Sequence of chain 1.I:
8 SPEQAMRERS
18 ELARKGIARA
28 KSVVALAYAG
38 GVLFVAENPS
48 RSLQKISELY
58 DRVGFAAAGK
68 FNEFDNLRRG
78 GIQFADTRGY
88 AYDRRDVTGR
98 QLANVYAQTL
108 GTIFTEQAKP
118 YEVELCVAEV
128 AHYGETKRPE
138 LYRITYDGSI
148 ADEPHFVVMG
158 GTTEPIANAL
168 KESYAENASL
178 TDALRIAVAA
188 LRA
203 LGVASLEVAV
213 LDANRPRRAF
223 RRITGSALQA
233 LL

Binding-site contacts:
Ligand atom CD contacts residue LYS67 of chain 1.J at 3.8 Å.
Ligand atom O contacts residue LYS67 of chain 1.J at 3.0 Å.
Ligand atom CD1 contacts residue LYS67 of chain 1.J at 3.6 Å.
Ligand atom CG contacts residue ALA27 of chain 1.J at 3.9 Å (hydrophobic).
Ligand atom OH contacts residue GLU119 of chain 1.J at 3.2 Å.
Ligand atom OE1 contacts residue ASP144 of chain 1.I at 3.7 Å.
Ligand atom O contacts residue PHE68 of chain 1.J at 3.1 Å (h-bond).
Ligand atom CD1 contacts residue ALA27 of chain 1.J at 3.7 Å (hydrophobic).
Ligand atom CD1 contacts residue GLY66 of chain 1.J at 3.3 Å.
Ligand atom CE1 contacts residue LYS67 of chain 1.J at 3.5 Å.
Ligand atom CD1 contacts residue LEU50 of chain 1.J at 3.9 Å (hydrophobic).
Ligand atom CA contacts residue GLY66 of chain 1.J at 3.6 Å.
Ligand atom C contacts residue LYS52 of chain 1.J at 3.8 Å.
Ligand atom OXT contacts residue ASN45 of chain 1.J at 3.0 Å (h-bond).
Ligand atom CD1 contacts residue GLY23 of chain 1.J at 3.6 Å.
Ligand atom OE1 contacts residue SER146 of chain 1.I at 3.5 Å (h-bond).
Ligand atom O contacts residue LYS52 of chain 1.J at 3.4 Å (salt-bridge).
Ligand atom CG contacts residue PHE68 of chain 1.J at 3.5 Å (hydrophobic).
Ligand atom CD2 contacts residue ARG26 of chain 1.J at 3.2 Å.
Ligand atom CZ contacts residue GLY23 of chain 1.J at 3.3 Å.
Ligand atom CB contacts residue ARG26 of chain 1.J at 3.6 Å.
Ligand atom NE2 contacts residue GLY145 of chain 1.I at 3.5 Å (h-bond).
Ligand atom CG contacts residue ARG26 of chain 1.J at 3.3 Å.
Ligand atom NE2 contacts residue LYS67 of chain 1.J at 3.6 Å.
Ligand atom CE1 contacts residue GLY23 of chain 1.J at 3.1 Å.
Ligand atom CD contacts residue GLY145 of chain 1.I at 3.3 Å.
Ligand atom CE2 contacts residue ARG26 of chain 1.J at 3.8 Å.
Ligand atom O contacts residue SER146 of chain 1.I at 3.2 Å (h-bond).
Ligand atom OXT contacts residue LYS52 of chain 1.J at 3.4 Å.
Ligand atom CD1 contacts residue SER47 of chain 1.J at 3.7 Å.
Ligand atom N contacts residue ASP144 of chain 1.I at 3.3 Å.
Ligand atom OE1 contacts residue GLY145 of chain 1.I at 3.2 Å (h-bond).
Ligand atom O contacts residue GLY66 of chain 1.J at 3.3 Å (h-bond).
Ligand atom CA contacts residue LYS28 of chain 1.J at 3.7 Å.
Ligand atom NE2 contacts residue ASN69 of chain 1.J at 3.0 Å (h-bond).
Ligand atom OH contacts residue GLY23 of chain 1.J at 3.3 Å.
Ligand atom O contacts residue LYS28 of chain 1.J at 3.9 Å.
Ligand atom CE1 contacts residue GLU119 of chain 1.J at 3.7 Å.
Ligand atom CB contacts residue ALA27 of chain 1.J at 3.7 Å (hydrophobic).
Ligand atom CE1 contacts residue GLY66 of chain 1.J at 3.6 Å.

The small molecule below binds the protein below.
Small molecule (SMILES): CC(C)C[C@H](NC(=O)[C@H](Cc1ccc(O)cc1)NC(=O)[C@H](CCC(N)=O)NC(=O)CN)C(=O)O

Sequence of chain 1.J:
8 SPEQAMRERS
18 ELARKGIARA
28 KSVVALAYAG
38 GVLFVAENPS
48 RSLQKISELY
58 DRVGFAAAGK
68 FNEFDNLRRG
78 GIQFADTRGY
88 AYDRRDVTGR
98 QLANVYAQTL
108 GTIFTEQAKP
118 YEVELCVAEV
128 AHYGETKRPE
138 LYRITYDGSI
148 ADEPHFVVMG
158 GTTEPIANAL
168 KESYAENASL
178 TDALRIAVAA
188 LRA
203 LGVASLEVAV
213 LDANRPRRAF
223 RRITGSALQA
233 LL